This small molecule binds to this protein.
Small molecule (SMILES): CC(=O)N[C@H]1[C@H](O[C@H]2[C@H](O)[C@@H](NC(C)=O)CO[C@@H]2CO)O[C@H](CO)[C@@H](O[C@@H]2O[C@H](CO[C@H]3O[C@H](CO[C@H]4O[C@H](CO)[C@@H](O)[C@H](O)[C@@H]4O)[C@@H](O)[C@H](O[C@H]4O[C@H](CO)[C@@H](O)[C@H](O)[C@@H]4O)[C@@H]3O)[C@@H](O)[C@H](O[C@H]3O[C@H](CO)[C@@H](O)[C@H](O)[C@@H]3O[C@H]3O[C@H](CO)[C@@H](O)[C@H](O)[C@@H]3O[C@H]3O[C@H](CO)[C@@H](O)[C@H](O)[C@@H]3O)[C@@H]2O)[C@@H]1O

Binding-site contacts:
Ligand atom O7 contacts residue TYR25 of chain 2.E at 3.1 Å.
Ligand atom C5 contacts residue HIS3 of chain 2.E at 3.4 Å.
Ligand atom O6 contacts residue ASN250 of chain 2.C at 2.6 Å (h-bond).
Ligand atom N2 contacts residue GLY26 of chain 2.E at 3.7 Å.
Ligand atom C3 contacts residue HIS3 of chain 2.E at 3.8 Å.
Ligand atom O5 contacts residue ASN250 of chain 2.C at 3.7 Å.
Ligand atom C6 contacts residue ASN250 of chain 2.C at 4.0 Å.
Ligand atom O7 contacts residue ASN247 of chain 2.C at 2.6 Å (h-bond).
Ligand atom O6 contacts residue GLN1 of chain 2.E at 3.1 Å (h-bond).
Ligand atom O5 contacts residue GLY26 of chain 2.E at 3.9 Å.
Ligand atom O5 contacts residue HIS3 of chain 2.E at 3.7 Å.
Ligand atom C6 contacts residue HIS3 of chain 2.E at 3.9 Å.
Ligand atom O4 contacts residue GLY26 of chain 2.E at 4.0 Å.
Ligand atom C7 contacts residue ASN247 of chain 2.C at 3.1 Å.
Ligand atom C6 contacts residue HIS3 of chain 2.E at 3.3 Å.
Ligand atom C3 contacts residue TYR25 of chain 2.E at 3.8 Å (hydrophobic).
Ligand atom O5 contacts residue ASN247 of chain 2.C at 2.2 Å (h-bond).
Ligand atom C2 contacts residue TYR25 of chain 2.E at 3.4 Å (hydrophobic).
Ligand atom O6 contacts residue ASN247 of chain 2.C at 3.6 Å.
Ligand atom O3 contacts residue TYR25 of chain 2.E at 3.7 Å.
Ligand atom C5 contacts residue ASN247 of chain 2.C at 3.5 Å.
Ligand atom O6 contacts residue THR249 of chain 2.C at 2.9 Å.
Ligand atom C6 contacts residue GLN1 of chain 2.E at 3.5 Å.
Ligand atom C3 contacts residue GLY26 of chain 2.E at 3.6 Å.
Ligand atom O3 contacts residue GLY26 of chain 2.E at 3.6 Å.
Ligand atom C1 contacts residue VAL5 of chain 2.E at 4.0 Å (hydrophobic).
Ligand atom N2 contacts residue ASN247 of chain 2.C at 3.0 Å (h-bond).
Ligand atom C1 contacts residue ASN247 of chain 2.C at 1.4 Å.
Ligand atom C2 contacts residue ASN247 of chain 2.C at 2.5 Å.
Ligand atom O2 contacts residue GLN6 of chain 2.E at 3.7 Å.
Ligand atom C6 contacts residue VAL5 of chain 2.E at 3.7 Å (hydrophobic).
Ligand atom O6 contacts residue VAL5 of chain 2.E at 3.9 Å.
Ligand atom C1 contacts residue HIS3 of chain 2.E at 3.4 Å.
Ligand atom C6 contacts residue THR249 of chain 2.C at 3.7 Å.
Ligand atom O2 contacts residue HIS3 of chain 2.E at 4.0 Å.
Ligand atom C8 contacts residue GLY26 of chain 2.E at 3.6 Å.
Ligand atom C3 contacts residue ASN247 of chain 2.C at 3.8 Å.
Ligand atom C4 contacts residue TYR25 of chain 2.E at 3.9 Å (hydrophobic).
Ligand atom O5 contacts residue TYR25 of chain 2.E at 3.8 Å.
Ligand atom O6 contacts residue HIS3 of chain 2.E at 4.0 Å.

Sequence of chain 2.F:
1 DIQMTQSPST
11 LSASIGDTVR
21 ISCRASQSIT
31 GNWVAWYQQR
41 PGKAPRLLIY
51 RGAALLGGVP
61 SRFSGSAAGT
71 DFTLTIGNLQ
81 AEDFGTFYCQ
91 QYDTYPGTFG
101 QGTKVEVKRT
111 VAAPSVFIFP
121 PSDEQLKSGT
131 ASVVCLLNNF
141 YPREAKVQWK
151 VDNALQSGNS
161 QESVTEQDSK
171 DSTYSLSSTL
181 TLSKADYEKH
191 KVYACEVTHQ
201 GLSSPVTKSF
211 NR

Sequence of chain 2.E:
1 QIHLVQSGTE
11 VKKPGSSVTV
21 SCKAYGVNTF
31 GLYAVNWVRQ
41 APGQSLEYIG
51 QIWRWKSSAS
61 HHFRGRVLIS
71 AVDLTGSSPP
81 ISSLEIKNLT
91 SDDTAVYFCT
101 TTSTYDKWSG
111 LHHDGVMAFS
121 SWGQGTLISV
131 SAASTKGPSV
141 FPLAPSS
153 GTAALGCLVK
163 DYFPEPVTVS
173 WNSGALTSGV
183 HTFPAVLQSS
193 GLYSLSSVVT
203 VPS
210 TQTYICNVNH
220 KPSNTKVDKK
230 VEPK

Sequence of chain 2.C:
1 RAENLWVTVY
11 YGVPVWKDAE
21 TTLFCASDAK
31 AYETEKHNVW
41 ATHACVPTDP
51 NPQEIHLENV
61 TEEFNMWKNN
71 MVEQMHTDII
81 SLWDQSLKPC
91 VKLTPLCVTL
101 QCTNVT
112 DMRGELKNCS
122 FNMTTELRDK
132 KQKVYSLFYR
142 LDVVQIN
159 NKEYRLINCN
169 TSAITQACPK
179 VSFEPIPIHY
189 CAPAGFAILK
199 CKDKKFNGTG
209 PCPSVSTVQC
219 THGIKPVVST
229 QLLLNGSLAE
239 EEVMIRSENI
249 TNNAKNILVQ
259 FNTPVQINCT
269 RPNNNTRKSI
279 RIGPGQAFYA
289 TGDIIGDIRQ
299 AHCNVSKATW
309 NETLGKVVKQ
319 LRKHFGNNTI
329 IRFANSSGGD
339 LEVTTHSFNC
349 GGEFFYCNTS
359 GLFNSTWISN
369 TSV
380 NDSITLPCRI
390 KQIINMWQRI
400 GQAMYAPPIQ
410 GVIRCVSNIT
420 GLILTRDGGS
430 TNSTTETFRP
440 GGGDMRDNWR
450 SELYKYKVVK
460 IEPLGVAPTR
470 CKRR